Binding-site contacts:
Ligand atom N1 contacts residue TYR320 of chain 1.A at 3.1 Å.
Ligand atom O1 contacts residue LYS105 of chain 1.A at 3.0 Å (salt-bridge).
Ligand atom C2 contacts residue TYR320 of chain 1.A at 3.6 Å (hydrophobic).
Ligand atom C4 contacts residue TYR320 of chain 1.A at 3.7 Å (hydrophobic).
Ligand atom C6 contacts residue LYS103 of chain 1.A at 3.1 Å.
Ligand atom C21 contacts residue VAL110 of chain 1.A at 3.6 Å (hydrophobic).
Ligand atom C11 contacts residue GLY192 of chain 1.A at 3.5 Å.
Ligand atom C11 contacts residue TYR190 of chain 1.A at 3.6 Å (hydrophobic).
Ligand atom C4 contacts residue LEU236 of chain 1.A at 3.6 Å (hydrophobic).
Ligand atom O1 contacts residue TYR320 of chain 1.A at 3.6 Å.
Ligand atom C2 contacts residue PRO238 of chain 1.A at 3.6 Å (hydrophobic).
Ligand atom C3 contacts residue HIS237 of chain 1.A at 3.7 Å.
Ligand atom O2 contacts residue PHE229 of chain 1.A at 3.1 Å.
Ligand atom C16 contacts residue LEU102 of chain 1.A at 3.5 Å (hydrophobic).
Ligand atom C19 contacts residue TYR190 of chain 1.A at 3.6 Å (hydrophobic).
Ligand atom C17 contacts residue TYR190 of chain 1.A at 3.2 Å (hydrophobic).
Ligand atom C14 contacts residue TYR190 of chain 1.A at 3.7 Å (hydrophobic).
Ligand atom C20 contacts residue TYR190 of chain 1.A at 3.6 Å (hydrophobic).
Ligand atom C15 contacts residue TYR183 of chain 1.A at 3.7 Å (hydrophobic).
Ligand atom C21 contacts residue TYR190 of chain 1.A at 3.7 Å (hydrophobic).
Ligand atom N3 contacts residue PHE229 of chain 1.A at 3.6 Å.
Ligand atom C22 contacts residue TYR190 of chain 1.A at 3.2 Å (hydrophobic).
Ligand atom C15 contacts residue LEU102 of chain 1.A at 3.4 Å (hydrophobic).
Ligand atom C2 contacts residue HIS237 of chain 1.A at 3.8 Å.
Ligand atom C1 contacts residue TYR320 of chain 1.A at 3.2 Å (hydrophobic).
Ligand atom N3 contacts residue VAL110 of chain 1.A at 3.6 Å.
Ligand atom C18 contacts residue TYR190 of chain 1.A at 3.5 Å (hydrophobic).
Ligand atom C13 contacts residue VAL108 of chain 1.A at 3.7 Å (hydrophobic).
Ligand atom C5 contacts residue TYR320 of chain 1.A at 3.2 Å (hydrophobic).
Ligand atom C3 contacts residue PHE229 of chain 1.A at 3.7 Å (hydrophobic).
Ligand atom C6 contacts residue TYR320 of chain 1.A at 3.7 Å (hydrophobic).
Ligand atom C7 contacts residue LYS103 of chain 1.A at 2.8 Å.
Ligand atom C11 contacts residue VAL181 of chain 1.A at 3.3 Å (hydrophobic).
Ligand atom O4 contacts residue VAL108 of chain 1.A at 3.3 Å.
Ligand atom N2 contacts residue TYR190 of chain 1.A at 3.1 Å.
Ligand atom C22 contacts residue TRP231 of chain 1.A at 3.6 Å (hydrophobic).
Ligand atom C16 contacts residue TYR183 of chain 1.A at 3.4 Å (hydrophobic).
Ligand atom C3 contacts residue PRO238 of chain 1.A at 3.7 Å (hydrophobic).
Ligand atom C12 contacts residue TYR190 of chain 1.A at 3.6 Å (hydrophobic).
Ligand atom O1 contacts residue LYS104 of chain 1.A at 3.4 Å.

Sequence of chain 1.A:
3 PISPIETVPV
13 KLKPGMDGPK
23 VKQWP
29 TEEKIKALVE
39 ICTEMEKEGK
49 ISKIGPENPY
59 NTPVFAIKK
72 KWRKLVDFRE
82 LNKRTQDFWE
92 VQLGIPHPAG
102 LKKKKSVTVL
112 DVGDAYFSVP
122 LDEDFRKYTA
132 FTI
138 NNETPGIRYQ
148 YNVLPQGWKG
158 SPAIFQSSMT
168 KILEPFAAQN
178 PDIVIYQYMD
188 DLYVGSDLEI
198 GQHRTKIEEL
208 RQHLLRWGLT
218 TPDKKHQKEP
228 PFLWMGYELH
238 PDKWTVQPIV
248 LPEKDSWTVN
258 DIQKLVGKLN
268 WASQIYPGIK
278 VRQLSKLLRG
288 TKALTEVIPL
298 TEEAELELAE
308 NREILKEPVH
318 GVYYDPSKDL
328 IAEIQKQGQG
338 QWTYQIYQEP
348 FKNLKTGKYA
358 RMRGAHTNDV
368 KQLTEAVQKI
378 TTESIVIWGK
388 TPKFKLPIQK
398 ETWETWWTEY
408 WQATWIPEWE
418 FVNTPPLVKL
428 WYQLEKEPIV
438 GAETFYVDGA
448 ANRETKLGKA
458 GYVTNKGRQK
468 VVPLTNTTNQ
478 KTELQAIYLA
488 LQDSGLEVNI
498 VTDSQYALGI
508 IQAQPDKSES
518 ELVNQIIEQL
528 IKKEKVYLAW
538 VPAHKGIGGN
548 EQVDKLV

A protein and the small-molecule ligand that binds it are described below.
Small molecule (SMILES): N#Cc1cc2c(Oc3ccccc3OCCC(=O)N3CCOCC3)cccn2c1